Sequence of chain 2.A:
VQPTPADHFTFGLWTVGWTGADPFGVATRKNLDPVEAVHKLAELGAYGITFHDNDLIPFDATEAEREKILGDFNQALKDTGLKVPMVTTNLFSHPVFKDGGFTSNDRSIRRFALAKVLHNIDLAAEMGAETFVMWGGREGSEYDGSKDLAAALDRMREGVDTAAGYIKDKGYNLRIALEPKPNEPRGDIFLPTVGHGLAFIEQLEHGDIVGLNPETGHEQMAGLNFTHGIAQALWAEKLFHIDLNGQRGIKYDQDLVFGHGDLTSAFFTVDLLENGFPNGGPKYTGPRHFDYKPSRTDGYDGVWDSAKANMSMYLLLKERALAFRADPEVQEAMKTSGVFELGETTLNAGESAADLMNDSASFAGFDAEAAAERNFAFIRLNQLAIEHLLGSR

Sequence of chain 1.B:
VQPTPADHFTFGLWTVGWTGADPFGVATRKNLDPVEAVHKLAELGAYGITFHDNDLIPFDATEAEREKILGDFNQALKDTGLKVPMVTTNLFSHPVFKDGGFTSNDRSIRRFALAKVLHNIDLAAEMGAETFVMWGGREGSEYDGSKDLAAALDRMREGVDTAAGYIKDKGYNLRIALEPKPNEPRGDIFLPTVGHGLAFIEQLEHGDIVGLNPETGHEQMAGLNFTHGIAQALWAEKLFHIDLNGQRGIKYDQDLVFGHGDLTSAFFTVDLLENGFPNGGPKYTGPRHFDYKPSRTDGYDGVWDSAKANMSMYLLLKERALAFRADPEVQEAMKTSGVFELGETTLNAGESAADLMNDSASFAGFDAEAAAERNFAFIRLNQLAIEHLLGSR

Binding-site contacts:
Ligand atom O4 contacts residue MG1 of chain 2.D at 2.1 Å.
Ligand atom O4 contacts residue GLU216 of chain 2.A at 4.1 Å.
Ligand atom C4 contacts residue TRP136 of chain 2.A at 4.2 Å (hydrophobic).
Ligand atom O4 contacts residue ASP244 of chain 2.A at 3.2 Å (salt-bridge).
Ligand atom C3 contacts residue GLU180 of chain 2.A at 3.6 Å.
Ligand atom C3 contacts residue ASP292 of chain 2.A at 3.0 Å.
Ligand atom O2 contacts residue TRP136 of chain 2.A at 3.8 Å.
Ligand atom C5 contacts residue HIS53 of chain 2.A at 3.2 Å.
Ligand atom C6 contacts residue THR89 of chain 2.A at 3.7 Å.
Ligand atom N5 contacts residue PHE93 of chain 2.A at 4.0 Å.
Ligand atom O6 contacts residue THR89 of chain 2.A at 3.5 Å (h-bond).
Ligand atom C2 contacts residue TRP136 of chain 2.A at 3.5 Å (hydrophobic).
Ligand atom O6 contacts residue HIS53 of chain 2.A at 3.1 Å (h-bond).
Ligand atom C5 contacts residue MG1 of chain 2.D at 4.2 Å.
Ligand atom C6 contacts residue GLU180 of chain 2.A at 3.8 Å.
Ligand atom C5 contacts residue GLU180 of chain 2.A at 4.0 Å.
Ligand atom O2 contacts residue PHE25 of chain 1.B at 3.4 Å.
Ligand atom C6 contacts residue HIS53 of chain 2.A at 3.4 Å.
Ligand atom O3 contacts residue HIS219 of chain 2.A at 3.4 Å.
Ligand atom N5 contacts residue HIS53 of chain 2.A at 2.7 Å (h-bond).
Ligand atom O3 contacts residue GLU216 of chain 2.A at 3.0 Å (salt-bridge).
Ligand atom O4 contacts residue GLU180 of chain 2.A at 2.6 Å (salt-bridge).
Ligand atom O6 contacts residue THR90 of chain 2.A at 4.2 Å.
Ligand atom O3 contacts residue GLU180 of chain 2.A at 2.8 Å (salt-bridge).
Ligand atom O4 contacts residue ASP292 of chain 2.A at 2.9 Å (salt-bridge).
Ligand atom C1 contacts residue TRP136 of chain 2.A at 3.8 Å (hydrophobic).
Ligand atom O6 contacts residue TRP136 of chain 2.A at 3.3 Å.
Ligand atom N5 contacts residue TRP136 of chain 2.A at 3.6 Å.
Ligand atom C4 contacts residue GLU180 of chain 2.A at 3.0 Å.
Ligand atom C4 contacts residue MG1 of chain 2.D at 2.9 Å.
Ligand atom C1 contacts residue PHE93 of chain 2.A at 4.0 Å (hydrophobic).
Ligand atom O3 contacts residue ASP292 of chain 2.A at 3.1 Å (salt-bridge).
Ligand atom C1 contacts residue HIS53 of chain 2.A at 3.4 Å.
Ligand atom C6 contacts residue VAL134 of chain 2.A at 4.1 Å (hydrophobic).
Ligand atom O3 contacts residue MG1 of chain 2.D at 2.5 Å.
Ligand atom C4 contacts residue ASP292 of chain 2.A at 3.6 Å.
Ligand atom O6 contacts residue PHE93 of chain 2.A at 4.0 Å.
Ligand atom C6 contacts residue TRP136 of chain 2.A at 3.8 Å (hydrophobic).
Ligand atom C3 contacts residue MG1 of chain 2.D at 2.8 Å.
Ligand atom C3 contacts residue GLU216 of chain 2.A at 4.0 Å.

The small molecule below binds the protein below.
Small molecule (SMILES): OC[C@H]1NC[C@H](O)[C@@H](O)[C@@H]1O